Binding-site contacts:
Ligand atom N contacts residue ASN178 of chain 1.C at 2.9 Å (h-bond).
Ligand atom O2P contacts residue ASN178 of chain 1.C at 3.9 Å.
Ligand atom CA contacts residue ASN229 of chain 1.C at 3.5 Å.
Ligand atom P contacts residue ARG57 of chain 1.C at 3.9 Å.
Ligand atom CB contacts residue ASN178 of chain 1.C at 3.8 Å.
Ligand atom O3P contacts residue ARG57 of chain 1.C at 2.8 Å (salt-bridge).
Ligand atom O2P contacts residue TYR133 of chain 1.C at 2.6 Å (h-bond).
Ligand atom C contacts residue ASN178 of chain 1.C at 3.6 Å.
Ligand atom CD2 contacts residue ASN229 of chain 1.C at 3.4 Å.
Ligand atom O contacts residue VAL181 of chain 1.C at 3.3 Å.
Ligand atom O3P contacts residue LYS50 of chain 1.C at 3.4 Å.
Ligand atom CA contacts residue ASN229 of chain 1.C at 3.7 Å.
Ligand atom CA contacts residue ASN178 of chain 1.C at 3.4 Å.
Ligand atom P contacts residue ARG132 of chain 1.C at 3.8 Å.
Ligand atom OG contacts residue ASN178 of chain 1.C at 3.3 Å (h-bond).
Ligand atom O contacts residue LEU225 of chain 1.C at 3.8 Å.
Ligand atom O1P contacts residue ARG132 of chain 1.C at 2.8 Å (salt-bridge).
Ligand atom C contacts residue ASN229 of chain 1.C at 3.6 Å.
Ligand atom N contacts residue ASN229 of chain 1.C at 2.8 Å (h-bond).
Ligand atom O contacts residue LEU177 of chain 1.C at 3.5 Å.
Ligand atom OG contacts residue TRP233 of chain 1.C at 2.9 Å (h-bond).
Ligand atom P contacts residue TYR133 of chain 1.C at 3.8 Å.
Ligand atom CB contacts residue ASN229 of chain 1.C at 3.8 Å.
Ligand atom O contacts residue LYS50 of chain 1.C at 3.3 Å (salt-bridge).
Ligand atom O contacts residue ASN229 of chain 1.C at 2.8 Å (h-bond).
Ligand atom N contacts residue GLU185 of chain 1.C at 3.2 Å (salt-bridge).
Ligand atom CB contacts residue ASN229 of chain 1.C at 3.7 Å.
Ligand atom O1P contacts residue ARG57 of chain 1.C at 3.0 Å (salt-bridge).
Ligand atom CB contacts residue TRP233 of chain 1.C at 3.8 Å (hydrophobic).
Ligand atom N contacts residue LEU177 of chain 1.C at 3.5 Å.
Ligand atom OG contacts residue GLU185 of chain 1.C at 2.6 Å (salt-bridge).
Ligand atom OG contacts residue GLY174 of chain 1.C at 3.4 Å.
Ligand atom C contacts residue LEU177 of chain 1.C at 3.5 Å (hydrophobic).
Ligand atom CB contacts residue VAL181 of chain 1.C at 3.8 Å (hydrophobic).
Ligand atom CB contacts residue GLU185 of chain 1.C at 3.5 Å.
Ligand atom OG contacts residue TYR184 of chain 1.C at 3.8 Å.
Ligand atom C contacts residue ASN229 of chain 1.C at 3.9 Å.
Ligand atom O contacts residue LEU232 of chain 1.C at 3.9 Å.
Ligand atom O2P contacts residue ARG132 of chain 1.C at 2.8 Å (salt-bridge).
Ligand atom CB contacts residue ASN178 of chain 1.C at 3.3 Å.

A protein and the small-molecule ligand that binds it are described below.
Small molecule (SMILES): CC(C)C[C@H](NC(=O)[C@H](CO)NC(=O)[C@H](C)N)C(=O)N[C@@H](COP(=O)(O)O)C(=O)N[C@H](C=O)CO

Sequence of chain 1.C:
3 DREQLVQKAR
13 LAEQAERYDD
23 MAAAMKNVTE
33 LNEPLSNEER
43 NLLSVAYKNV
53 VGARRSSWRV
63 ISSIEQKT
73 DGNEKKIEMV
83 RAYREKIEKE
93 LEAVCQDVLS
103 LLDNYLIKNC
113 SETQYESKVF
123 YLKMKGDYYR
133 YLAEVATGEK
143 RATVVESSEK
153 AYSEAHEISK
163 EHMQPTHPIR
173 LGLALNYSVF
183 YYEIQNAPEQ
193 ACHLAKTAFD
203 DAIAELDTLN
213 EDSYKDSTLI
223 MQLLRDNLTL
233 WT